Binding-site contacts:
Ligand atom N2 contacts residue ASN123 of chain 2.A at 3.2 Å (h-bond).
Ligand atom C1 contacts residue ASN123 of chain 2.A at 1.5 Å.
Ligand atom C2 contacts residue ASN123 of chain 2.A at 2.7 Å.
Ligand atom C3 contacts residue ASN123 of chain 2.A at 4.0 Å.
Ligand atom C5 contacts residue ASN123 of chain 2.A at 3.6 Å.
Ligand atom C7 contacts residue ASN123 of chain 2.A at 3.8 Å.
Ligand atom O7 contacts residue ASN123 of chain 2.A at 3.9 Å.
Ligand atom C4 contacts residue ASN123 of chain 2.A at 4.4 Å.
Ligand atom O5 contacts residue ASN123 of chain 2.A at 2.4 Å (h-bond).

Sequence of chain 2.A:
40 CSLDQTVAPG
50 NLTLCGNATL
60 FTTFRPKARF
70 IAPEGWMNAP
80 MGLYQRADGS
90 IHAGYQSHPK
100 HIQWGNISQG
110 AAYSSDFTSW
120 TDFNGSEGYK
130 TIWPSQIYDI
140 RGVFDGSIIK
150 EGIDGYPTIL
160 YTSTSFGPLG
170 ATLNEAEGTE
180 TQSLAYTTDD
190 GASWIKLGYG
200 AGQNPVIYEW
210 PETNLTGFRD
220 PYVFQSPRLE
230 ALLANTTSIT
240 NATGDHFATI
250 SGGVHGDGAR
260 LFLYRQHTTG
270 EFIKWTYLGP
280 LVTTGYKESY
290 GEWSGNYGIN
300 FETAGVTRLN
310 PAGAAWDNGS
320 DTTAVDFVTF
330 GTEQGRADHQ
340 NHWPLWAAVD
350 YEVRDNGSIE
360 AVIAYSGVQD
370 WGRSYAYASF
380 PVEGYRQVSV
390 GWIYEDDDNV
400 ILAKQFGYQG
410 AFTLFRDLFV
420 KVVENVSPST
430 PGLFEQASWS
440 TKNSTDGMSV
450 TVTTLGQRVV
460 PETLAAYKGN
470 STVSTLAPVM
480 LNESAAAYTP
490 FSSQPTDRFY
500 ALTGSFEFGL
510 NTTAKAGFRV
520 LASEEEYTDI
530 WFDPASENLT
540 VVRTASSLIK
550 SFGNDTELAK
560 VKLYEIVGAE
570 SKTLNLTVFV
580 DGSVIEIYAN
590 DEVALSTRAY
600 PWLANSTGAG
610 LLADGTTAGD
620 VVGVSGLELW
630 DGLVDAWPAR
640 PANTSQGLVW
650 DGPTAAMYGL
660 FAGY

The protein below binds the small molecule below.
Small molecule (SMILES): CC(=O)N[C@@H]1[C@@H](O)[C@H](O)[C@@H](CO)O[C@H]1O